Sequence of chain 1.B:
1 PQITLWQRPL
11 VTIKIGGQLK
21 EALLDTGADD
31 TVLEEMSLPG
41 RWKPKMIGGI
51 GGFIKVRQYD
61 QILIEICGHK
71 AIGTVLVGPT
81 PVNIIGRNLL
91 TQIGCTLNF

Binding-site contacts:
Ligand atom C18 contacts residue GLY49 of chain 1.B at 3.8 Å.
Ligand atom C39 contacts residue ILE47 of chain 1.A at 3.3 Å (hydrophobic).
Ligand atom C30 contacts residue GLY27 of chain 1.A at 3.7 Å.
Ligand atom C19 contacts residue GLY27 of chain 1.B at 3.7 Å.
Ligand atom C3 contacts residue ASP29 of chain 1.B at 3.6 Å.
Ligand atom O5 contacts residue ASP29 of chain 1.B at 2.8 Å (salt-bridge).
Ligand atom C25 contacts residue ASP25 of chain 1.B at 3.4 Å.
Ligand atom O26 contacts residue GLY27 of chain 1.A at 3.8 Å.
Ligand atom C18 contacts residue PRO81 of chain 1.A at 3.7 Å (hydrophobic).
Ligand atom C42 contacts residue GLY48 of chain 1.A at 3.1 Å.
Ligand atom C15 contacts residue VAL82 of chain 1.A at 3.5 Å (hydrophobic).
Ligand atom O5 contacts residue ASP30 of chain 1.B at 3.3 Å (salt-bridge).
Ligand atom N27 contacts residue ASP25 of chain 1.B at 3.7 Å.
Ligand atom C35 contacts residue GLY48 of chain 1.A at 3.4 Å.
Ligand atom O26 contacts residue ASP25 of chain 1.A at 3.3 Å (salt-bridge).
Ligand atom C24 contacts residue ILE84 of chain 1.B at 3.5 Å (hydrophobic).
Ligand atom C39 contacts residue ILE50 of chain 1.B at 3.7 Å (hydrophobic).
Ligand atom O41 contacts residue ASP29 of chain 1.A at 3.7 Å.
Ligand atom O36 contacts residue ASP29 of chain 1.A at 2.8 Å (salt-bridge).
Ligand atom C30 contacts residue ARG8 of chain 1.B at 3.3 Å.
Ligand atom O36 contacts residue ASP30 of chain 1.A at 3.6 Å (salt-bridge).
Ligand atom O41 contacts residue ILE47 of chain 1.A at 3.7 Å.
Ligand atom C16 contacts residue PRO81 of chain 1.A at 3.5 Å (hydrophobic).
Ligand atom O33 contacts residue GLY49 of chain 1.A at 3.5 Å.
Ligand atom C17 contacts residue GLY49 of chain 1.B at 3.7 Å.
Ligand atom N6 contacts residue GLY48 of chain 1.B at 3.0 Å (h-bond).
Ligand atom C38 contacts residue ALA28 of chain 1.A at 3.7 Å (hydrophobic).
Ligand atom C9 contacts residue GLY48 of chain 1.B at 3.7 Å.
Ligand atom C2 contacts residue GLY48 of chain 1.B at 3.7 Å.
Ligand atom C24 contacts residue ASP25 of chain 1.B at 3.1 Å.
Ligand atom C19 contacts residue ASP25 of chain 1.A at 3.7 Å.
Ligand atom C10 contacts residue GLY27 of chain 1.B at 3.6 Å.
Ligand atom C4 contacts residue ASP29 of chain 1.B at 3.7 Å.
Ligand atom C20 contacts residue GLY48 of chain 1.B at 3.6 Å.
Ligand atom O41 contacts residue GLY48 of chain 1.A at 3.6 Å.
Ligand atom C28 contacts residue GLY27 of chain 1.A at 3.2 Å.
Ligand atom O36 contacts residue ALA28 of chain 1.A at 3.3 Å.
Ligand atom C23 contacts residue ASP25 of chain 1.B at 3.2 Å.
Ligand atom C17 contacts residue PRO81 of chain 1.A at 3.2 Å (hydrophobic).
Ligand atom C14 contacts residue VAL82 of chain 1.A at 3.4 Å (hydrophobic).

A small-molecule ligand and the protein it binds are described below.
Small molecule (SMILES): COC(=O)[C@@H](NC(=O)[C@@H](NC(=O)[C@H](C)N1CCC([C@H](C)NC(=O)[C@H](C)N)=C[C@@H](Cc2ccccc2)C1)C(C)C)C(C)C

Sequence of chain 1.A:
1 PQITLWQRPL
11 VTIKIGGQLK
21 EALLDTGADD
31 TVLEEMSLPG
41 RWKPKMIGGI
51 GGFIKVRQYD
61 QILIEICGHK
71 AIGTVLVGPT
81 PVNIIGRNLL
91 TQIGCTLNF